Binding-site contacts:
Ligand atom C7 contacts residue ASN87 of chain 16.D at 3.8 Å.
Ligand atom C6 contacts residue SER89 of chain 16.D at 3.6 Å.
Ligand atom O6 contacts residue LEU151 of chain 16.D at 3.4 Å.
Ligand atom C7 contacts residue ILE155 of chain 16.D at 4.3 Å (hydrophobic).
Ligand atom O6 contacts residue LEU91 of chain 16.D at 4.0 Å.
Ligand atom C1 contacts residue ASN87 of chain 16.D at 1.4 Å.
Ligand atom C5 contacts residue ASN87 of chain 16.D at 3.7 Å.
Ligand atom O7 contacts residue ASN87 of chain 16.D at 4.1 Å.
Ligand atom O6 contacts residue SER89 of chain 16.D at 2.8 Å (h-bond).
Ligand atom O5 contacts residue SER89 of chain 16.D at 2.8 Å (h-bond).
Ligand atom O4 contacts residue LEU151 of chain 16.D at 3.3 Å.
Ligand atom N2 contacts residue ILE155 of chain 16.D at 4.1 Å.
Ligand atom C5 contacts residue LEU151 of chain 16.D at 3.8 Å (hydrophobic).
Ligand atom C8 contacts residue ILE155 of chain 16.D at 3.7 Å (hydrophobic).
Ligand atom C3 contacts residue LEU151 of chain 16.D at 4.2 Å (hydrophobic).
Ligand atom C4 contacts residue ASN87 of chain 16.D at 4.2 Å.
Ligand atom C6 contacts residue LEU91 of chain 16.D at 4.2 Å (hydrophobic).
Ligand atom C4 contacts residue LEU151 of chain 16.D at 4.0 Å (hydrophobic).
Ligand atom C6 contacts residue LEU151 of chain 16.D at 3.7 Å (hydrophobic).
Ligand atom N2 contacts residue ASN87 of chain 16.D at 2.9 Å (h-bond).
Ligand atom C2 contacts residue ASN87 of chain 16.D at 2.4 Å.
Ligand atom O5 contacts residue ASN87 of chain 16.D at 2.3 Å (h-bond).
Ligand atom C1 contacts residue SER89 of chain 16.D at 3.3 Å.
Ligand atom C3 contacts residue ASN87 of chain 16.D at 3.8 Å.
Ligand atom C5 contacts residue SER89 of chain 16.D at 3.3 Å.

Sequence of chain 16.D:
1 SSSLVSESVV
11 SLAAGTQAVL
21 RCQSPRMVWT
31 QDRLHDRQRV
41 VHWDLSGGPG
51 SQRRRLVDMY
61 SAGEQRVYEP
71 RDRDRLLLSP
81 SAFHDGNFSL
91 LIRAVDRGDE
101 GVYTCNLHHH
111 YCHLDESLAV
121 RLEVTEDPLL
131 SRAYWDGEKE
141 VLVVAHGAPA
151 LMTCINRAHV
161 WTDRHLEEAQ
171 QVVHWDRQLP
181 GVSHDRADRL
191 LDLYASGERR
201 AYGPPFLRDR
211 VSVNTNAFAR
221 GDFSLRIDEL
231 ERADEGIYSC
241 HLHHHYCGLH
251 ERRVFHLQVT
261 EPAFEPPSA

The small molecule below binds the protein below.
Small molecule (SMILES): CC(=O)N[C@@H]1[C@@H](O)[C@H](O)[C@@H](CO)O[C@H]1O